Sequence of chain 1.K:
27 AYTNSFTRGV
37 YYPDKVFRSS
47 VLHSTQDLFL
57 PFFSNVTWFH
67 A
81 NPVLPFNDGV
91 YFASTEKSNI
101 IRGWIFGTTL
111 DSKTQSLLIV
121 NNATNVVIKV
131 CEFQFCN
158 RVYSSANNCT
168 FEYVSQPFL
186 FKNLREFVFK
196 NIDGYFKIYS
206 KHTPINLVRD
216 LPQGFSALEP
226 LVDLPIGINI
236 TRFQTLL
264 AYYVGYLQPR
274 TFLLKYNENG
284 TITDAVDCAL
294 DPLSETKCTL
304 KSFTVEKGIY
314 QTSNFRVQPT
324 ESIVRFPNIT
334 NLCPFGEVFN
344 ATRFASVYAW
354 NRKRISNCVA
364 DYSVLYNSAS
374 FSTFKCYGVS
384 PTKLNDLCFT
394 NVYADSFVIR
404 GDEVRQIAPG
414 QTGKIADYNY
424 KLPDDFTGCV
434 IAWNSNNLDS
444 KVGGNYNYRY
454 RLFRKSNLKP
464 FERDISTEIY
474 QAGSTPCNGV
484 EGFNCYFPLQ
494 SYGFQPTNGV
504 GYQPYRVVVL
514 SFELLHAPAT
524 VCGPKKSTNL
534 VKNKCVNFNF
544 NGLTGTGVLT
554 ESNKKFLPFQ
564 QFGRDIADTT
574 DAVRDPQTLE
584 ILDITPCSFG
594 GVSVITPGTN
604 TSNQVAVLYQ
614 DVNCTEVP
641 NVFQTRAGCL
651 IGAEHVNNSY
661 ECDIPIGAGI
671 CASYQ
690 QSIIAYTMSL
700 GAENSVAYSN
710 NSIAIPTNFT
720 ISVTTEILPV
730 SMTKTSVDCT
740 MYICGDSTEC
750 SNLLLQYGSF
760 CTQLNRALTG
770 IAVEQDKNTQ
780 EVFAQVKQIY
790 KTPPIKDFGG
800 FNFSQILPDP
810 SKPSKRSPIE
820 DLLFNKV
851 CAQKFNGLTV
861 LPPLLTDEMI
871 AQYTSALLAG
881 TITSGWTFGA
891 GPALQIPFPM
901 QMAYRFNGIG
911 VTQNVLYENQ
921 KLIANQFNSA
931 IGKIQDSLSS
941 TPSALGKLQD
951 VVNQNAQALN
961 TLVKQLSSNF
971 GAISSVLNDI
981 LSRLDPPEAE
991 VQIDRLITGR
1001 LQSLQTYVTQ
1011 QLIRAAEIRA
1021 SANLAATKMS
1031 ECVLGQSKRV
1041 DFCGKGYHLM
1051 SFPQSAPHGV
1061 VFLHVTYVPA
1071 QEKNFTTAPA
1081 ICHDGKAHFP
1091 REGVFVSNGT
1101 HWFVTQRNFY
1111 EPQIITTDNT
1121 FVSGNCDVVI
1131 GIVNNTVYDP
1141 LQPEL

Binding-site contacts:
Ligand atom O5 contacts residue ARG103 of chain 1.O at 4.1 Å.
Ligand atom C2 contacts residue ASN234 of chain 1.K at 2.5 Å.
Ligand atom C6 contacts residue TYR104 of chain 1.O at 4.1 Å (hydrophobic).
Ligand atom O5 contacts residue ASN234 of chain 1.K at 2.4 Å (h-bond).
Ligand atom N2 contacts residue ASN234 of chain 1.K at 2.9 Å (h-bond).
Ligand atom C1 contacts residue ASN234 of chain 1.K at 1.5 Å.
Ligand atom O6 contacts residue TYR104 of chain 1.O at 4.0 Å.
Ligand atom C7 contacts residue ASN234 of chain 1.K at 3.6 Å.
Ligand atom C4 contacts residue ASN234 of chain 1.K at 4.3 Å.
Ligand atom C5 contacts residue ARG103 of chain 1.O at 4.3 Å.
Ligand atom O7 contacts residue ASN234 of chain 1.K at 3.8 Å.
Ligand atom C6 contacts residue ARG103 of chain 1.O at 3.3 Å.
Ligand atom C3 contacts residue ASN234 of chain 1.K at 3.9 Å.
Ligand atom O6 contacts residue ARG103 of chain 1.O at 4.1 Å.
Ligand atom C5 contacts residue ASN234 of chain 1.K at 3.7 Å.
Ligand atom C6 contacts residue ASN234 of chain 1.K at 4.4 Å.

The small molecule below binds the protein below.
Small molecule (SMILES): CC(=O)N[C@@H]1[C@@H](O)[C@H](O)[C@@H](CO)O[C@H]1O

Sequence of chain 1.O:
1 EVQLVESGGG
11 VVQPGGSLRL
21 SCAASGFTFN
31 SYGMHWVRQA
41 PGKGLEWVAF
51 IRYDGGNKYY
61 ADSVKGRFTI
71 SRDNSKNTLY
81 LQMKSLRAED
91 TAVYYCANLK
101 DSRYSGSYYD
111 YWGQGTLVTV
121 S